Sequence of chain 1.A:
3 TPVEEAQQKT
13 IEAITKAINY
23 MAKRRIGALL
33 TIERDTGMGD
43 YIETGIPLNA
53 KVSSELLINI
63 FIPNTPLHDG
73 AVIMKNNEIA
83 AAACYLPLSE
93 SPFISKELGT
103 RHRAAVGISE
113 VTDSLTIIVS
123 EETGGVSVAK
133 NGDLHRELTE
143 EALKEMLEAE

Binding-site contacts:
Ligand atom C contacts residue LEU145 of chain 1.A at 4.1 Å (hydrophobic).
Ligand atom C2 contacts residue VAL128 of chain 1.A at 4.1 Å (hydrophobic).
Ligand atom C contacts residue GLU142 of chain 1.A at 3.8 Å.
Ligand atom BR contacts residue ASN21 of chain 1.A at 3.5 Å.
Ligand atom C1 contacts residue LEU140 of chain 1.A at 4.0 Å (hydrophobic).
Ligand atom C2 contacts residue GLU142 of chain 1.A at 3.7 Å.
Ligand atom BR contacts residue GLU142 of chain 1.A at 4.2 Å.
Ligand atom C3 contacts residue GLU142 of chain 1.A at 4.3 Å.
Ligand atom C1 contacts residue VAL128 of chain 1.A at 3.9 Å (hydrophobic).
Ligand atom C1 contacts residue THR141 of chain 1.A at 4.0 Å.
Ligand atom C2 contacts residue LEU140 of chain 1.A at 3.4 Å (hydrophobic).
Ligand atom C2 contacts residue THR141 of chain 1.A at 3.9 Å.
Ligand atom C6 contacts residue GLU142 of chain 1.A at 3.8 Å.
Ligand atom C contacts residue ILE20 of chain 1.A at 4.3 Å (hydrophobic).
Ligand atom C3 contacts residue LEU140 of chain 1.A at 4.4 Å (hydrophobic).
Ligand atom BR contacts residue LEU145 of chain 1.A at 4.2 Å.
Ligand atom BR contacts residue THR17 of chain 1.A at 3.5 Å.
Ligand atom C4 contacts residue ASN21 of chain 1.A at 3.8 Å.
Ligand atom C6 contacts residue ASN21 of chain 1.A at 4.1 Å.
Ligand atom C1 contacts residue GLU142 of chain 1.A at 3.6 Å.
Ligand atom C5 contacts residue ASN21 of chain 1.A at 3.3 Å.
Ligand atom C contacts residue VAL128 of chain 1.A at 3.5 Å (hydrophobic).
Ligand atom C contacts residue LEU140 of chain 1.A at 3.7 Å (hydrophobic).
Ligand atom BR contacts residue ILE20 of chain 1.A at 3.7 Å.
Ligand atom C contacts residue THR141 of chain 1.A at 3.6 Å.
Ligand atom C5 contacts residue GLU142 of chain 1.A at 4.0 Å.

The protein below binds the small molecule below.
Small molecule (SMILES): Cc1cc(CNCCS(C)(=O)=O)ccc1Br